Binding-site contacts:
Ligand atom C4 contacts residue LEU54 of chain 1.C at 3.8 Å (hydrophobic).
Ligand atom C8 contacts residue ASN55 of chain 1.C at 4.5 Å.
Ligand atom C4 contacts residue ASN55 of chain 1.C at 4.2 Å.
Ligand atom O7 contacts residue ASN55 of chain 1.C at 3.5 Å (h-bond).
Ligand atom C7 contacts residue THR111 of chain 1.C at 4.4 Å.
Ligand atom N2 contacts residue ASN55 of chain 1.C at 2.6 Å (h-bond).
Ligand atom O5 contacts residue ASN55 of chain 1.C at 2.3 Å (h-bond).
Ligand atom O5 contacts residue GLN112 of chain 1.C at 3.0 Å (h-bond).
Ligand atom C2 contacts residue LEU54 of chain 1.C at 3.5 Å (hydrophobic).
Ligand atom C5 contacts residue LEU54 of chain 1.C at 4.5 Å (hydrophobic).
Ligand atom C1 contacts residue THR111 of chain 1.C at 3.1 Å.
Ligand atom C8 contacts residue THR111 of chain 1.C at 4.0 Å.
Ligand atom C2 contacts residue ASN55 of chain 1.C at 2.5 Å.
Ligand atom C3 contacts residue LEU54 of chain 1.C at 3.9 Å (hydrophobic).
Ligand atom O3 contacts residue LEU54 of chain 1.C at 3.8 Å.
Ligand atom C3 contacts residue ASN55 of chain 1.C at 3.9 Å.
Ligand atom C5 contacts residue GLN112 of chain 1.C at 3.2 Å.
Ligand atom C5 contacts residue ASN55 of chain 1.C at 3.6 Å.
Ligand atom C1 contacts residue GLN112 of chain 1.C at 3.2 Å.
Ligand atom C1 contacts residue LEU54 of chain 1.C at 4.0 Å (hydrophobic).
Ligand atom C1 contacts residue ASN55 of chain 1.C at 1.4 Å.
Ligand atom O5 contacts residue LEU54 of chain 1.C at 4.0 Å.
Ligand atom C6 contacts residue GLN112 of chain 1.C at 3.8 Å.
Ligand atom O7 contacts residue LEU54 of chain 1.C at 4.2 Å.
Ligand atom O5 contacts residue THR111 of chain 1.C at 4.1 Å.
Ligand atom N2 contacts residue THR111 of chain 1.C at 3.4 Å (h-bond).
Ligand atom C2 contacts residue THR111 of chain 1.C at 3.9 Å.
Ligand atom C7 contacts residue ASN55 of chain 1.C at 3.3 Å.

The small molecule below binds the protein below.
Small molecule (SMILES): CC(=O)N[C@@H]1[C@@H](O)[C@H](O)[C@@H](CO)O[C@H]1O

Sequence of chain 1.C:
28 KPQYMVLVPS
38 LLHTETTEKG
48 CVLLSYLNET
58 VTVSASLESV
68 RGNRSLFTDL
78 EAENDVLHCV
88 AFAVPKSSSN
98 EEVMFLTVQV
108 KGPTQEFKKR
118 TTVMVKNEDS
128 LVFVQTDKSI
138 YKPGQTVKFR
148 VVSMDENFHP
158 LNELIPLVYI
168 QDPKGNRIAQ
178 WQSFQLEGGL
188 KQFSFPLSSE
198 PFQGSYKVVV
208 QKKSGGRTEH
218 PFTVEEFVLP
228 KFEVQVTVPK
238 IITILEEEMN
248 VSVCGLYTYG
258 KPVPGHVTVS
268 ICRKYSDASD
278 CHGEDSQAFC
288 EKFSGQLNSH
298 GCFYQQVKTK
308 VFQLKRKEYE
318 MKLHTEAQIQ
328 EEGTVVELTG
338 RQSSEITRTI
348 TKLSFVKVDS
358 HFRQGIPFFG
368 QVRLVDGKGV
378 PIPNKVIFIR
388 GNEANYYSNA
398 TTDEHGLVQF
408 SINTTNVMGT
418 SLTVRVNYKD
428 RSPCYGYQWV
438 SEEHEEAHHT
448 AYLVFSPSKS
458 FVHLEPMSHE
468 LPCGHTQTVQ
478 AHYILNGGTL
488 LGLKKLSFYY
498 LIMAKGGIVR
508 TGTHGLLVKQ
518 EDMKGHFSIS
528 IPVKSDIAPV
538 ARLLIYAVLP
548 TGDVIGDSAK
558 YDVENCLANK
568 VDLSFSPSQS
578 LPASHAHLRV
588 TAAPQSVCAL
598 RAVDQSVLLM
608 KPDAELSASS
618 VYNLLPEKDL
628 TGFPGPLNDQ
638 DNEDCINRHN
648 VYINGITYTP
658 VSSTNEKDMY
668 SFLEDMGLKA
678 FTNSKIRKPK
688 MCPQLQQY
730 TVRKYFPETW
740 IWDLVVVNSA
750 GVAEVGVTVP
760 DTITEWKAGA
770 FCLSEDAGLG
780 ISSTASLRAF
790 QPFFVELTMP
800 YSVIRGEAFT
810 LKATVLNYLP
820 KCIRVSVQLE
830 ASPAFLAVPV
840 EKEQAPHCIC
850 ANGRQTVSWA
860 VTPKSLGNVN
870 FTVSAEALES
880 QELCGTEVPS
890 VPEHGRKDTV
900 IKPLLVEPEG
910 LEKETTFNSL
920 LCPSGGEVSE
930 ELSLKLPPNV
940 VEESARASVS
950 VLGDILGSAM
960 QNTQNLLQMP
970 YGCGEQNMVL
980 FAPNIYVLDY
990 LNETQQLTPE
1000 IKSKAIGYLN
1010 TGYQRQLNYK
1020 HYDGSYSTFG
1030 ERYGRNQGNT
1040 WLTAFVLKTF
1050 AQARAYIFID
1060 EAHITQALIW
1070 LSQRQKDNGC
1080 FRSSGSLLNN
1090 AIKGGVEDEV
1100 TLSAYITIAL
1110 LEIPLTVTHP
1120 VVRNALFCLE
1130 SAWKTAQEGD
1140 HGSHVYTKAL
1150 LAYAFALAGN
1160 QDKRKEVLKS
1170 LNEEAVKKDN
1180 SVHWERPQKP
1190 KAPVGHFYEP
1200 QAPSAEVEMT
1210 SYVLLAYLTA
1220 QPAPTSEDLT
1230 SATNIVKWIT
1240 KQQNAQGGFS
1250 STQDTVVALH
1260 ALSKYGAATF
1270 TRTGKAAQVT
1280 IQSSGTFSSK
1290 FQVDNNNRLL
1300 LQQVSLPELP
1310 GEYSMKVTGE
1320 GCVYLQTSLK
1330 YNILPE